Binding-site contacts:
Ligand atom N12 contacts residue ILE158 of chain 1.A at 3.6 Å.
Ligand atom O19 contacts residue TYR268 of chain 1.A at 2.6 Å (h-bond).
Ligand atom O18 contacts residue SER84 of chain 1.A at 2.9 Å (h-bond).
Ligand atom C14 contacts residue PHE77 of chain 1.A at 3.8 Å (hydrophobic).
Ligand atom C13 contacts residue CYS80 of chain 1.A at 3.8 Å (hydrophobic).
Ligand atom O19 contacts residue TYR118 of chain 1.A at 3.3 Å (h-bond).
Ligand atom C16 contacts residue ILE251 of chain 1.A at 3.8 Å (hydrophobic).
Ligand atom O18 contacts residue LEU264 of chain 1.A at 3.7 Å.
Ligand atom C17 contacts residue PHE77 of chain 1.A at 3.3 Å (hydrophobic).
Ligand atom C02 contacts residue SER84 of chain 1.A at 3.3 Å.
Ligand atom C06 contacts residue CYS80 of chain 1.A at 3.5 Å (hydrophobic).
Ligand atom C25 contacts residue ILE158 of chain 1.A at 3.8 Å (hydrophobic).
Ligand atom C22 contacts residue ILE76 of chain 1.A at 3.6 Å (hydrophobic).
Ligand atom C03 contacts residue HIS244 of chain 1.A at 3.6 Å.
Ligand atom C21 contacts residue PHE77 of chain 1.A at 3.8 Å (hydrophobic).
Ligand atom C24 contacts residue MET159 of chain 1.A at 3.5 Å (hydrophobic).
Ligand atom C10 contacts residue SER84 of chain 1.A at 3.7 Å.
Ligand atom C17 contacts residue GLN81 of chain 1.A at 3.3 Å.
Ligand atom F23 contacts residue LEU148 of chain 1.A at 3.5 Å.
Ligand atom C15 contacts residue PHE77 of chain 1.A at 3.6 Å (hydrophobic).
Ligand atom C04 contacts residue HIS244 of chain 1.A at 3.8 Å.
Ligand atom C15 contacts residue LEU260 of chain 1.A at 3.6 Å (hydrophobic).
Ligand atom C10 contacts residue TYR118 of chain 1.A at 3.1 Å (hydrophobic).
Ligand atom C20 contacts residue PHE77 of chain 1.A at 3.6 Å (hydrophobic).
Ligand atom C16 contacts residue ILE158 of chain 1.A at 3.8 Å (hydrophobic).
Ligand atom F23 contacts residue LEU151 of chain 1.A at 3.0 Å.
Ligand atom N05 contacts residue CYS80 of chain 1.A at 3.3 Å.
Ligand atom C16 contacts residue VAL248 of chain 1.A at 3.6 Å (hydrophobic).
Ligand atom C14 contacts residue VAL248 of chain 1.A at 3.6 Å (hydrophobic).
Ligand atom C25 contacts residue MET159 of chain 1.A at 3.4 Å (hydrophobic).
Ligand atom C16 contacts residue HIS244 of chain 1.A at 3.8 Å.
Ligand atom C03 contacts residue SER84 of chain 1.A at 3.8 Å.
Ligand atom O19 contacts residue HIS244 of chain 1.A at 2.5 Å (h-bond).
Ligand atom N08 contacts residue ILE158 of chain 1.A at 3.6 Å.
Ligand atom C10 contacts residue TYR268 of chain 1.A at 3.6 Å (hydrophobic).
Ligand atom O18 contacts residue TYR118 of chain 1.A at 2.4 Å (h-bond).
Ligand atom F23 contacts residue ILE76 of chain 1.A at 3.3 Å.
Ligand atom C20 contacts residue ILE158 of chain 1.A at 3.6 Å (hydrophobic).
Ligand atom C10 contacts residue HIS244 of chain 1.A at 3.4 Å.
Ligand atom C26 contacts residue ILE158 of chain 1.A at 3.6 Å (hydrophobic).

Sequence of chain 1.A:
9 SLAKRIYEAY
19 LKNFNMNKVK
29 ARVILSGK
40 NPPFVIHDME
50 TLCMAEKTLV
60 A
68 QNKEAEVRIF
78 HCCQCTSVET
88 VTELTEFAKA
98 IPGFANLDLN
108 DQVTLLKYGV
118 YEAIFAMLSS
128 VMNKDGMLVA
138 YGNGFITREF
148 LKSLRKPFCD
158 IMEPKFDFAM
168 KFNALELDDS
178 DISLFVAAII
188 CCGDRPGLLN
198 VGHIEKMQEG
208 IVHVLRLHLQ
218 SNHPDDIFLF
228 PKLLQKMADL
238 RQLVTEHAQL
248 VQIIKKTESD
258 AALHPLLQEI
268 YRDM

The protein below binds the small molecule below.
Small molecule (SMILES): CCc1cc(C(=O)O)c2c(C(CC)CC)nn(-c3ccc(F)cc3)c2n1